Binding-site contacts:
Ligand atom N2 contacts residue ASN308 of chain 1.C at 2.9 Å (h-bond).
Ligand atom C7 contacts residue ASN308 of chain 1.C at 3.8 Å.
Ligand atom C3 contacts residue ASN308 of chain 1.C at 3.8 Å.
Ligand atom C8 contacts residue ASN308 of chain 1.C at 4.0 Å.
Ligand atom N2 contacts residue TRP364 of chain 1.C at 4.3 Å.
Ligand atom C1 contacts residue ASN308 of chain 1.C at 1.4 Å.
Ligand atom C2 contacts residue ASN308 of chain 1.C at 2.5 Å.
Ligand atom C8 contacts residue SER362 of chain 1.C at 4.2 Å.
Ligand atom C4 contacts residue ASN308 of chain 1.C at 4.2 Å.
Ligand atom C5 contacts residue ASN308 of chain 1.C at 3.6 Å.
Ligand atom O5 contacts residue ASN308 of chain 1.C at 2.3 Å (h-bond).

Sequence of chain 1.C:
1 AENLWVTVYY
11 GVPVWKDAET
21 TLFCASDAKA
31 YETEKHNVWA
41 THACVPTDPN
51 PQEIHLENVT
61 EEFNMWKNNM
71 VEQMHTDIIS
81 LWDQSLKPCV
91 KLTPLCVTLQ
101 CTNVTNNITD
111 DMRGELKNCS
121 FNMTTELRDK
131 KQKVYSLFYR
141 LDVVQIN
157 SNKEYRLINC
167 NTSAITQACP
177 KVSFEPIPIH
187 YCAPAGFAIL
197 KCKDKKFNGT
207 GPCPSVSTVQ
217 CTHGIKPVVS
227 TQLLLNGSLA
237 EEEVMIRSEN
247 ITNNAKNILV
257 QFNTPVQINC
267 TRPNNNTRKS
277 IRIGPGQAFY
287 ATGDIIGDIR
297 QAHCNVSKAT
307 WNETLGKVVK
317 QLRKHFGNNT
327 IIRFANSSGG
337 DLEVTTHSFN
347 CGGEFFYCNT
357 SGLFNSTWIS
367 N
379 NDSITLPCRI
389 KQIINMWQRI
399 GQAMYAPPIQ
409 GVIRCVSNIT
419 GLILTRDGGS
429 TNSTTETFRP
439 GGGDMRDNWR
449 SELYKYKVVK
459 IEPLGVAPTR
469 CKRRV

The small molecule below binds the protein below.
Small molecule (SMILES): CC(=O)N[C@@H]1[C@@H](O)[C@H](O)[C@@H](CO)O[C@H]1O